This protein binds this small molecule.
Small molecule (SMILES): CC(=O)N[C@H]1[C@H](O[C@H]2[C@H](O)[C@@H](NC(C)=O)CO[C@@H]2CO)O[C@H](CO)[C@@H](O)[C@@H]1O

Sequence of chain 1.B:
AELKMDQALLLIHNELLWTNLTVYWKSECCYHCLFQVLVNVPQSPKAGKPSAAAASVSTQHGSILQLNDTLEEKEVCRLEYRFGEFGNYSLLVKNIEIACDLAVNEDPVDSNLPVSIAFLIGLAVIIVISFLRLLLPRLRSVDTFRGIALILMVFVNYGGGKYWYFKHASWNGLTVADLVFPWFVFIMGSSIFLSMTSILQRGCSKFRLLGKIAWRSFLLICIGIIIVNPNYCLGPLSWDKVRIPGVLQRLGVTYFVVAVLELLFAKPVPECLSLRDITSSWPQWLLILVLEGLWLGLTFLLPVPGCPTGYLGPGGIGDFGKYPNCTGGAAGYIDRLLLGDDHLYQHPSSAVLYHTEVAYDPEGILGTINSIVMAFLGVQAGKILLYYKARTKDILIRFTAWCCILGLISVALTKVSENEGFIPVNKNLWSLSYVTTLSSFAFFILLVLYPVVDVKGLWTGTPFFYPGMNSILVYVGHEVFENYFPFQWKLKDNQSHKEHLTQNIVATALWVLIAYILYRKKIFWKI

Binding-site contacts:
Ligand atom C6 contacts residue GLU149 of chain 1.B at 3.6 Å.
Ligand atom C6 contacts residue LYS148 of chain 1.B at 3.7 Å.
Ligand atom N2 contacts residue ASN142 of chain 1.B at 2.9 Å (h-bond).
Ligand atom C1 contacts residue GLN140 of chain 1.B at 4.0 Å.
Ligand atom O5 contacts residue GLU149 of chain 1.B at 3.7 Å.
Ligand atom C1 contacts residue GLU147 of chain 1.B at 4.4 Å.
Ligand atom C7 contacts residue TYR98 of chain 1.B at 3.9 Å (hydrophobic).
Ligand atom O6 contacts residue GLU149 of chain 1.B at 3.3 Å (salt-bridge).
Ligand atom C2 contacts residue ASN142 of chain 1.B at 2.5 Å.
Ligand atom C5 contacts residue GLU149 of chain 1.B at 4.1 Å.
Ligand atom C1 contacts residue ASN142 of chain 1.B at 1.4 Å.
Ligand atom C8 contacts residue GLN140 of chain 1.B at 4.2 Å.
Ligand atom C2 contacts residue GLN140 of chain 1.B at 4.0 Å.
Ligand atom N2 contacts residue TYR98 of chain 1.B at 4.0 Å.
Ligand atom C7 contacts residue GLN140 of chain 1.B at 4.2 Å.
Ligand atom C5 contacts residue LYS148 of chain 1.B at 4.4 Å.
Ligand atom O7 contacts residue TYR98 of chain 1.B at 4.3 Å.
Ligand atom C8 contacts residue TYR98 of chain 1.B at 3.6 Å (hydrophobic).
Ligand atom C3 contacts residue ASN142 of chain 1.B at 3.8 Å.
Ligand atom O5 contacts residue ASN142 of chain 1.B at 2.3 Å (h-bond).
Ligand atom C6 contacts residue GLU147 of chain 1.B at 3.6 Å.
Ligand atom O5 contacts residue LYS148 of chain 1.B at 3.8 Å.
Ligand atom C8 contacts residue PHE109 of chain 1.B at 4.0 Å (hydrophobic).
Ligand atom C5 contacts residue ASN142 of chain 1.B at 3.6 Å.
Ligand atom C3 contacts residue GLN140 of chain 1.B at 4.2 Å.
Ligand atom N2 contacts residue GLN140 of chain 1.B at 3.3 Å (h-bond).
Ligand atom O7 contacts residue ASN142 of chain 1.B at 4.2 Å.
Ligand atom C5 contacts residue GLU147 of chain 1.B at 4.1 Å.
Ligand atom C7 contacts residue ASN142 of chain 1.B at 3.8 Å.
Ligand atom O6 contacts residue LYS148 of chain 1.B at 4.0 Å.
Ligand atom O5 contacts residue GLU147 of chain 1.B at 3.4 Å (salt-bridge).
Ligand atom C4 contacts residue ASN142 of chain 1.B at 4.2 Å.